Binding-site contacts:
Ligand atom O8 contacts residue ARG37 of chain 2.A at 2.8 Å (salt-bridge).
Ligand atom N25 contacts residue GLU38 of chain 2.A at 3.8 Å.
Ligand atom C6 contacts residue ARG290 of chain 2.A at 3.6 Å.
Ligand atom C5 contacts residue ASP70 of chain 2.A at 3.7 Å.
Ligand atom C37 contacts residue GLU197 of chain 2.A at 3.6 Å.
Ligand atom C4 contacts residue TYR324 of chain 2.A at 3.7 Å (hydrophobic).
Ligand atom C5 contacts residue TYR324 of chain 2.A at 3.5 Å (hydrophobic).
Ligand atom O8 contacts residue ARG290 of chain 2.A at 2.8 Å (salt-bridge).
Ligand atom C38 contacts residue GLU196 of chain 2.A at 3.7 Å.
Ligand atom C36 contacts residue ARG144 of chain 2.A at 3.9 Å.
Ligand atom N30 contacts residue ASP70 of chain 2.A at 3.1 Å (salt-bridge).
Ligand atom C1 contacts residue TYR324 of chain 2.A at 3.2 Å (hydrophobic).
Ligand atom C39 contacts residue ILE142 of chain 2.A at 3.8 Å (hydrophobic).
Ligand atom O7 contacts residue ARG290 of chain 2.A at 2.9 Å (salt-bridge).
Ligand atom C3 contacts residue GLU197 of chain 2.A at 3.8 Å.
Ligand atom C26 contacts residue TRP98 of chain 2.A at 3.8 Å (hydrophobic).
Ligand atom C3 contacts residue TYR324 of chain 2.A at 3.7 Å (hydrophobic).
Ligand atom C2 contacts residue ASP70 of chain 2.A at 3.3 Å.
Ligand atom N27 contacts residue GLU147 of chain 2.A at 3.0 Å (salt-bridge).
Ligand atom C6 contacts residue TYR324 of chain 2.A at 3.1 Å (hydrophobic).
Ligand atom N30 contacts residue TRP98 of chain 2.A at 3.9 Å.
Ligand atom N27 contacts residue GLU38 of chain 2.A at 3.8 Å.
Ligand atom O8 contacts residue TYR324 of chain 2.A at 3.3 Å (h-bond).
Ligand atom C38 contacts residue LYS212 of chain 2.A at 3.7 Å.
Ligand atom N30 contacts residue GLU38 of chain 2.A at 3.6 Å (salt-bridge).
Ligand atom C1 contacts residue GLU38 of chain 2.A at 3.3 Å.
Ligand atom O9 contacts residue ASP70 of chain 2.A at 3.0 Å (salt-bridge).
Ligand atom O14 contacts residue ASP70 of chain 2.A at 3.8 Å.
Ligand atom C15 contacts residue TRP98 of chain 2.A at 3.7 Å (hydrophobic).
Ligand atom N27 contacts residue TRP98 of chain 2.A at 2.8 Å (h-bond).
Ligand atom N30 contacts residue ARG75 of chain 2.A at 3.6 Å (salt-bridge).
Ligand atom O7 contacts residue TYR324 of chain 2.A at 3.3 Å (h-bond).
Ligand atom C1 contacts residue ASP70 of chain 2.A at 3.4 Å.
Ligand atom N27 contacts residue LEU53 of chain 2.A at 3.6 Å.
Ligand atom O14 contacts residue ARG71 of chain 2.A at 2.9 Å (salt-bridge).
Ligand atom C6 contacts residue ARG37 of chain 2.A at 3.7 Å.
Ligand atom C4 contacts residue ASP70 of chain 2.A at 3.8 Å.
Ligand atom C39 contacts residue ARG71 of chain 2.A at 3.8 Å.
Ligand atom C1 contacts residue ARG37 of chain 2.A at 3.8 Å.
Ligand atom C26 contacts residue GLU38 of chain 2.A at 3.6 Å.

Sequence of chain 2.A:
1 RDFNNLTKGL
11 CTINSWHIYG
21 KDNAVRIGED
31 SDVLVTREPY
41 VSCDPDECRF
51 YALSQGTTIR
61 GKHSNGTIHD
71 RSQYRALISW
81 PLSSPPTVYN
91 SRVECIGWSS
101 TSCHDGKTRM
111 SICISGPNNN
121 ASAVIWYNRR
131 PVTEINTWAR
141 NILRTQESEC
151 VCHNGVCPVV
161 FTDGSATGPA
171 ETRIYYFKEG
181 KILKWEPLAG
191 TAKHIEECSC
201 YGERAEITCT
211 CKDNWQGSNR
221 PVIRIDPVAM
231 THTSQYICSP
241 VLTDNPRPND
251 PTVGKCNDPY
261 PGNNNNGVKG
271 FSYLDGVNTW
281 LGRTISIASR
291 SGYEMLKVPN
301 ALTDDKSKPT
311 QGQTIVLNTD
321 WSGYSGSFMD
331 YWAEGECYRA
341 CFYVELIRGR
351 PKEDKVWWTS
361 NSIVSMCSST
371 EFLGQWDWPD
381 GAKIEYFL

A small-molecule ligand and the protein it binds are described below.
Small molecule (SMILES): CCC(CC)[C@H](NC(C)=O)[C@@H]1[C@H](O)[C@@H](C(=O)O)C[C@H]1NC(=N)N